Sequence of chain 1.A:
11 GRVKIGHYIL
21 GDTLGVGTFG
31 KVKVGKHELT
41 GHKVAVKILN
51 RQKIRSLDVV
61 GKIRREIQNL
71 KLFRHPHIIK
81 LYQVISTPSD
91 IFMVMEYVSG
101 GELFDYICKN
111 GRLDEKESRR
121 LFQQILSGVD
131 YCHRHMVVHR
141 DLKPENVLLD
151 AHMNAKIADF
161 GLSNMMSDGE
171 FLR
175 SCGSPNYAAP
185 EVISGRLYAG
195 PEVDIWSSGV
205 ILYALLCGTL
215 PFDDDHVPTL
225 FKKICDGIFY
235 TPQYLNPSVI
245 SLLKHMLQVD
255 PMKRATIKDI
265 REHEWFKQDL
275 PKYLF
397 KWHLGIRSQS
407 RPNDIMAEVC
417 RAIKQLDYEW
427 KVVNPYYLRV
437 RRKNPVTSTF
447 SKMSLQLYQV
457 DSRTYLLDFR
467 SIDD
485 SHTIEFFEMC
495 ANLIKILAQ

Binding-site contacts:
Ligand atom C16 contacts residue ASP159 of chain 1.A at 3.2 Å.
Ligand atom C4 contacts residue VAL98 of chain 1.A at 3.3 Å (hydrophobic).
Ligand atom C3 contacts residue GLY101 of chain 1.A at 3.6 Å.
Ligand atom C3 contacts residue VAL98 of chain 1.A at 3.4 Å (hydrophobic).
Ligand atom C4 contacts residue LEU24 of chain 1.A at 3.6 Å (hydrophobic).
Ligand atom C8 contacts residue LEU148 of chain 1.A at 3.7 Å (hydrophobic).
Ligand atom C24 contacts residue GLU102 of chain 1.A at 3.6 Å.
Ligand atom C27 contacts residue GLU145 of chain 1.A at 3.3 Å.
Ligand atom C16 contacts residue VAL32 of chain 1.A at 3.7 Å (hydrophobic).
Ligand atom C26 contacts residue VAL26 of chain 1.A at 3.4 Å (hydrophobic).
Ligand atom C10 contacts residue LEU148 of chain 1.A at 3.5 Å (hydrophobic).
Ligand atom O4 contacts residue GLY25 of chain 1.A at 3.2 Å.
Ligand atom O5 contacts residue VAL98 of chain 1.A at 2.8 Å (h-bond).
Ligand atom C9 contacts residue GLU96 of chain 1.A at 3.7 Å.
Ligand atom O5 contacts residue TYR97 of chain 1.A at 3.2 Å.
Ligand atom C17 contacts residue VAL32 of chain 1.A at 3.7 Å (hydrophobic).
Ligand atom C25 contacts residue LEU24 of chain 1.A at 3.3 Å (hydrophobic).
Ligand atom C27 contacts residue ASN146 of chain 1.A at 2.9 Å.
Ligand atom C6 contacts residue LEU148 of chain 1.A at 3.6 Å (hydrophobic).
Ligand atom C23 contacts residue GLU102 of chain 1.A at 3.7 Å.
Ligand atom C3 contacts residue LEU24 of chain 1.A at 3.7 Å (hydrophobic).
Ligand atom C9 contacts residue ALA45 of chain 1.A at 3.2 Å (hydrophobic).
Ligand atom C2 contacts residue GLY101 of chain 1.A at 3.6 Å.
Ligand atom C26 contacts residue GLY27 of chain 1.A at 3.4 Å.
Ligand atom C14 contacts residue ALA158 of chain 1.A at 3.6 Å (hydrophobic).
Ligand atom C26 contacts residue GLY25 of chain 1.A at 3.6 Å.
Ligand atom C4 contacts residue TYR97 of chain 1.A at 3.7 Å (hydrophobic).
Ligand atom O5 contacts residue GLU96 of chain 1.A at 3.6 Å.
Ligand atom N4 contacts residue GLU102 of chain 1.A at 3.1 Å (salt-bridge).
Ligand atom C8 contacts residue ALA45 of chain 1.A at 3.6 Å (hydrophobic).
Ligand atom N1 contacts residue ALA45 of chain 1.A at 3.0 Å.
Ligand atom N4 contacts residue GLU145 of chain 1.A at 2.8 Å (salt-bridge).
Ligand atom C15 contacts residue ASP159 of chain 1.A at 3.2 Å.
Ligand atom C28 contacts residue ASN146 of chain 1.A at 3.4 Å.
Ligand atom C28 contacts residue GLU145 of chain 1.A at 2.7 Å.
Ligand atom N1 contacts residue GLU96 of chain 1.A at 2.6 Å (salt-bridge).
Ligand atom N1 contacts residue ILE79 of chain 1.A at 3.6 Å.
Ligand atom C7 contacts residue LEU148 of chain 1.A at 3.3 Å (hydrophobic).
Ligand atom C8 contacts residue GLU96 of chain 1.A at 3.5 Å.
Ligand atom O4 contacts residue LEU24 of chain 1.A at 3.6 Å.

A protein and the small-molecule ligand that binds it are described below.
Small molecule (SMILES): CN[C@@H]1C[C@H]2O[C@@](C)([C@@H]1OC)n1c3ccccc3c3c4c(c5c6ccccc6n2c5c31)C(=O)NC4